A small-molecule ligand and the protein it binds are described below.
Small molecule (SMILES): O=C(COP(=O)(O)O)[C@H](O)[C@H](O)COP(=O)(O)O

Binding-site contacts:
Ligand atom O5 contacts residue HIS316 of chain 2.A at 3.8 Å.
Ligand atom O5P contacts residue SER368 of chain 2.A at 3.0 Å (h-bond).
Ligand atom C5 contacts residue ASN112 of chain 1.B at 3.7 Å.
Ligand atom O5P contacts residue HIS316 of chain 2.A at 3.1 Å (h-bond).
Ligand atom O2 contacts residue LYS164 of chain 2.A at 2.8 Å (salt-bridge).
Ligand atom C4 contacts residue SER368 of chain 2.A at 3.9 Å.
Ligand atom O4P contacts residue LEU324 of chain 2.A at 3.4 Å.
Ligand atom C1 contacts residue LYS164 of chain 2.A at 3.7 Å.
Ligand atom O2P contacts residue GLY393 of chain 2.A at 3.9 Å.
Ligand atom O1P contacts residue LYS164 of chain 2.A at 3.2 Å.
Ligand atom O3P contacts residue GLY369 of chain 2.A at 3.3 Å.
Ligand atom O1P contacts residue THR54 of chain 1.B at 2.7 Å (h-bond).
Ligand atom P1 contacts residue THR54 of chain 1.B at 3.6 Å.
Ligand atom O3P contacts residue GLY370 of chain 2.A at 2.7 Å (h-bond).
Ligand atom O1P contacts residue GLY393 of chain 2.A at 2.8 Å (h-bond).
Ligand atom P2 contacts residue HIS316 of chain 2.A at 3.8 Å.
Ligand atom O2 contacts residue ASP192 of chain 2.A at 3.0 Å (salt-bridge).
Ligand atom O2 contacts residue LYS166 of chain 2.A at 3.1 Å (salt-bridge).
Ligand atom O6P contacts residue ARG284 of chain 2.A at 2.6 Å (salt-bridge).
Ligand atom O3 contacts residue ASN112 of chain 1.B at 2.8 Å (h-bond).
Ligand atom O4P contacts residue ARG284 of chain 2.A at 3.1 Å (salt-bridge).
Ligand atom C5 contacts residue LEU324 of chain 2.A at 3.3 Å (hydrophobic).
Ligand atom O3 contacts residue HIS283 of chain 2.A at 3.8 Å.
Ligand atom O3 contacts residue GLU193 of chain 2.A at 2.8 Å (salt-bridge).
Ligand atom O3P contacts residue TRP55 of chain 1.B at 3.4 Å.
Ligand atom O2P contacts residue GLY392 of chain 2.A at 2.8 Å (h-bond).
Ligand atom P1 contacts residue LYS323 of chain 2.A at 3.8 Å.
Ligand atom C1 contacts residue LYS323 of chain 2.A at 3.5 Å.
Ligand atom C2 contacts residue LYS164 of chain 2.A at 3.7 Å.
Ligand atom O4 contacts residue SER368 of chain 2.A at 2.7 Å (h-bond).
Ligand atom O3P contacts residue LYS323 of chain 2.A at 2.8 Å (salt-bridge).
Ligand atom O6P contacts residue HIS316 of chain 2.A at 3.4 Å.
Ligand atom O1P contacts residue TRP55 of chain 1.B at 3.7 Å.
Ligand atom C3 contacts residue ASN112 of chain 1.B at 3.8 Å.
Ligand atom P2 contacts residue ARG284 of chain 2.A at 3.6 Å.
Ligand atom O2 contacts residue GLU193 of chain 2.A at 3.8 Å.
Ligand atom O1 contacts residue LYS164 of chain 2.A at 3.0 Å (salt-bridge).
Ligand atom O1P contacts residue GLY392 of chain 2.A at 3.5 Å.
Ligand atom O4 contacts residue GLY369 of chain 2.A at 3.3 Å (h-bond).
Ligand atom O3P contacts residue THR54 of chain 1.B at 3.7 Å.

Sequence of chain 2.A:
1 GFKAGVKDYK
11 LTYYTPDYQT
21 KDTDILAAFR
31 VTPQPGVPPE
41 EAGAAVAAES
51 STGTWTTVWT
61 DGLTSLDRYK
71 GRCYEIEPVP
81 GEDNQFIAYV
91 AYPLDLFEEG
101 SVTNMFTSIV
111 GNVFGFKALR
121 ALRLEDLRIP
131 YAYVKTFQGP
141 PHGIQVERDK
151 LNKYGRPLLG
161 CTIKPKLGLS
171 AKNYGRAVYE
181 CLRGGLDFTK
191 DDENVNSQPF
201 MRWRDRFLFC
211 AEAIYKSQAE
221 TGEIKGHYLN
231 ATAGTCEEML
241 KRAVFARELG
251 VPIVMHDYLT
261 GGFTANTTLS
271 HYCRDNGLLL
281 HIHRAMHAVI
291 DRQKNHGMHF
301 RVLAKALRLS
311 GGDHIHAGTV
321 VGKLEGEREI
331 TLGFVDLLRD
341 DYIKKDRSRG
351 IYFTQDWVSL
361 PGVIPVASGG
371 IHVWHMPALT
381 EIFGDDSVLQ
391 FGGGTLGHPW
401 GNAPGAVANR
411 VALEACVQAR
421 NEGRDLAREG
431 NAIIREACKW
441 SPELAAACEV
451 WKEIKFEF

Sequence of chain 1.B:
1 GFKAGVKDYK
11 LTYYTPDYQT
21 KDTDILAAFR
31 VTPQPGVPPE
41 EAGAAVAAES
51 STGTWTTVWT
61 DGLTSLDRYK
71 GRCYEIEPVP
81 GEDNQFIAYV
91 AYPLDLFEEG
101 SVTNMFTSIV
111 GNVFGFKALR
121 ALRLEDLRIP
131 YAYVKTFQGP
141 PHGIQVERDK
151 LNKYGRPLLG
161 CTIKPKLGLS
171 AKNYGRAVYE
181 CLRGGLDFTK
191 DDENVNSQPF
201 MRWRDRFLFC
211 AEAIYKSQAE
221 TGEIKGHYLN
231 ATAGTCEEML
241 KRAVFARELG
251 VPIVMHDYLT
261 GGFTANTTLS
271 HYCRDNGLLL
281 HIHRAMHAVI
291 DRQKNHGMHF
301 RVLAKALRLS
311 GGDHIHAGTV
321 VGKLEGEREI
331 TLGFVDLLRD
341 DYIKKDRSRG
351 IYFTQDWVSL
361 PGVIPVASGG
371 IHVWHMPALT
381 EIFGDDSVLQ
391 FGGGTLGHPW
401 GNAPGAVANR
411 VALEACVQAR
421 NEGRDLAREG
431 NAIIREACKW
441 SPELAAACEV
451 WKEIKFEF